Sequence of chain 1.D:
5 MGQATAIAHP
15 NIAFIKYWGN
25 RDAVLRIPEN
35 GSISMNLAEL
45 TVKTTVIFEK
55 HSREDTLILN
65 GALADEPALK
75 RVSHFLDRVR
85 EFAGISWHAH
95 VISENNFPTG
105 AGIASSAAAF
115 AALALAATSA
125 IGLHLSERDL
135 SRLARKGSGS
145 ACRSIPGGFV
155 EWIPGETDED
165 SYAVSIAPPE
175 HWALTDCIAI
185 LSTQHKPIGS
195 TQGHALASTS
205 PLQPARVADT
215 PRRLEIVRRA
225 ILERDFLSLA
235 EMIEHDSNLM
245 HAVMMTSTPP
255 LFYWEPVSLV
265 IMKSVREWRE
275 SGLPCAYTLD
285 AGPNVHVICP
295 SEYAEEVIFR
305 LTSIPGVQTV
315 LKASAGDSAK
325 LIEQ

A protein and the small-molecule ligand that binds it are described below.
Small molecule (SMILES): C[C@@](O)(CCO[P](=O)(O)OP(=O)(O)O)CC(=O)O

Binding-site contacts:
Ligand atom C1 contacts residue ALA17 of chain 1.D at 3.6 Å (hydrophobic).
Ligand atom PA contacts residue SER142 of chain 1.D at 3.6 Å.
Ligand atom C4 contacts residue TYR21 of chain 1.D at 3.5 Å (hydrophobic).
Ligand atom PA contacts residue SER144 of chain 1.D at 3.5 Å.
Ligand atom C1 contacts residue ARG147 of chain 1.D at 3.6 Å.
Ligand atom C3 contacts residue TYR21 of chain 1.D at 3.9 Å (hydrophobic).
Ligand atom C5 contacts residue SER194 of chain 1.D at 3.7 Å.
Ligand atom O1B contacts residue SER194 of chain 1.D at 2.9 Å (h-bond).
Ligand atom C2 contacts residue TYR21 of chain 1.D at 3.3 Å (hydrophobic).
Ligand atom O1A contacts residue SER142 of chain 1.D at 3.2 Å (h-bond).
Ligand atom O5 contacts residue TYR21 of chain 1.D at 3.8 Å.
Ligand atom O3B contacts residue SER110 of chain 1.D at 2.6 Å (h-bond).
Ligand atom O5 contacts residue SER194 of chain 1.D at 3.7 Å.
Ligand atom C5 contacts residue HIS198 of chain 1.D at 3.7 Å.
Ligand atom O1A contacts residue SER194 of chain 1.D at 3.8 Å.
Ligand atom O1B contacts residue SER110 of chain 1.D at 2.8 Å (h-bond).
Ligand atom O5 contacts residue HIS198 of chain 1.D at 2.9 Å (h-bond).
Ligand atom C1 contacts residue TYR21 of chain 1.D at 3.7 Å (hydrophobic).
Ligand atom O6 contacts residue SER110 of chain 1.D at 3.4 Å (h-bond).
Ligand atom O2A contacts residue GLY143 of chain 1.D at 3.7 Å.
Ligand atom O1 contacts residue ALA17 of chain 1.D at 3.6 Å.
Ligand atom O2A contacts residue TYR21 of chain 1.D at 3.4 Å.
Ligand atom O2A contacts residue SER144 of chain 1.D at 2.5 Å (h-bond).
Ligand atom O2 contacts residue ALA17 of chain 1.D at 3.3 Å.
Ligand atom O2 contacts residue TYR21 of chain 1.D at 2.8 Å (h-bond).
Ligand atom O6 contacts residue SER194 of chain 1.D at 3.8 Å.
Ligand atom C4 contacts residue HIS198 of chain 1.D at 3.9 Å.
Ligand atom O1 contacts residue ARG147 of chain 1.D at 3.0 Å (salt-bridge).
Ligand atom O2 contacts residue LYS20 of chain 1.D at 3.8 Å.
Ligand atom C3A contacts residue ALA285 of chain 1.D at 3.8 Å (hydrophobic).
Ligand atom PB contacts residue SER194 of chain 1.D at 2.9 Å.
Ligand atom O2 contacts residue ARG147 of chain 1.D at 3.0 Å (salt-bridge).
Ligand atom PB contacts residue SER110 of chain 1.D at 3.1 Å.
Ligand atom O6 contacts residue SER144 of chain 1.D at 3.2 Å (h-bond).
Ligand atom O2A contacts residue SER142 of chain 1.D at 3.6 Å (h-bond).
Ligand atom O3A contacts residue ASP284 of chain 1.D at 3.5 Å.
Ligand atom O3B contacts residue ALA108 of chain 1.D at 3.5 Å.
Ligand atom O6 contacts residue SER142 of chain 1.D at 3.6 Å (h-bond).
Ligand atom O1B contacts residue SER142 of chain 1.D at 3.7 Å.
Ligand atom O2B contacts residue SER194 of chain 1.D at 2.0 Å (h-bond).